Sequence of chain 1.A:
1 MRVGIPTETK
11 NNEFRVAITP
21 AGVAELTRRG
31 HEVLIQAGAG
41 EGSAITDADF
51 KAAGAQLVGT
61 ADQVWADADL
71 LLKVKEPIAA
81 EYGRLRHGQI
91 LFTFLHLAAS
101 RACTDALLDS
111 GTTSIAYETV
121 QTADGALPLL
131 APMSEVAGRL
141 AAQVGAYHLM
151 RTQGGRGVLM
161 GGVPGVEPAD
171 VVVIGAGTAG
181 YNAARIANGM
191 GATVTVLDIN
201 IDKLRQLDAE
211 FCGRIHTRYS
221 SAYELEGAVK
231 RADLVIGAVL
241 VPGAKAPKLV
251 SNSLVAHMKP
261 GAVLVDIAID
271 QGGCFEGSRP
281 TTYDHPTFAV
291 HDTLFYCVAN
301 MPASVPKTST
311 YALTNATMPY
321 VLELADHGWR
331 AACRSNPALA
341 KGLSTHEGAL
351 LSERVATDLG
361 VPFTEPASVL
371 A

Binding-site contacts:
Ligand atom O2' contacts residue ASP198 of chain 1.A at 2.6 Å (salt-bridge).
Ligand atom N7 contacts residue VAL239 of chain 1.A at 4.0 Å.
Ligand atom N7 contacts residue ILE199 of chain 1.A at 4.0 Å.
Ligand atom C4 contacts residue ASP198 of chain 1.A at 4.0 Å.
Ligand atom O3' contacts residue ASP198 of chain 1.A at 2.7 Å (salt-bridge).
Ligand atom C2' contacts residue ASP198 of chain 1.A at 3.4 Å.
Ligand atom CZ contacts residue SER220 of chain 1.A at 3.5 Å.
Ligand atom O2' contacts residue ILE199 of chain 1.A at 3.8 Å.
Ligand atom O2' contacts residue ASN200 of chain 1.A at 3.9 Å.
Ligand atom O3' contacts residue GLY177 of chain 1.A at 4.0 Å.
Ligand atom O3' contacts residue LYS203 of chain 1.A at 3.0 Å (salt-bridge).
Ligand atom C5' contacts residue ALA238 of chain 1.A at 3.9 Å (hydrophobic).
Ligand atom C3' contacts residue ASP198 of chain 1.A at 3.5 Å.
Ligand atom C2 contacts residue ILE199 of chain 1.A at 4.0 Å (hydrophobic).
Ligand atom O5' contacts residue VAL239 of chain 1.A at 3.8 Å.
Ligand atom N1 contacts residue SER220 of chain 1.A at 2.9 Å (h-bond).
Ligand atom O4' contacts residue VAL239 of chain 1.A at 3.5 Å.
Ligand atom C1' contacts residue ASP198 of chain 1.A at 3.4 Å.
Ligand atom N9 contacts residue VAL239 of chain 1.A at 3.8 Å.
Ligand atom N3 contacts residue ASP198 of chain 1.A at 3.5 Å.
Ligand atom N6 contacts residue LEU249 of chain 1.A at 3.4 Å.
Ligand atom C5' contacts residue GOL1 of chain 1.C at 3.7 Å.
Ligand atom O5' contacts residue LEU240 of chain 1.A at 3.1 Å (h-bond).
Ligand atom C4 contacts residue VAL239 of chain 1.A at 3.7 Å (hydrophobic).
Ligand atom C2 contacts residue ASP198 of chain 1.A at 3.5 Å.
Ligand atom C8 contacts residue VAL239 of chain 1.A at 3.6 Å (hydrophobic).
Ligand atom CZ contacts residue LEU249 of chain 1.A at 3.9 Å (hydrophobic).
Ligand atom O4' contacts residue GLY175 of chain 1.A at 4.0 Å.
Ligand atom C6 contacts residue ILE199 of chain 1.A at 4.0 Å (hydrophobic).
Ligand atom C6 contacts residue SER220 of chain 1.A at 4.0 Å.
Ligand atom C4' contacts residue ASP198 of chain 1.A at 3.6 Å.
Ligand atom N3 contacts residue LEU197 of chain 1.A at 3.8 Å.
Ligand atom C2 contacts residue LEU197 of chain 1.A at 3.6 Å (hydrophobic).
Ligand atom N3 contacts residue VAL239 of chain 1.A at 3.8 Å.
Ligand atom C3' contacts residue LYS203 of chain 1.A at 3.7 Å.
Ligand atom C2 contacts residue ILE174 of chain 1.A at 4.0 Å (hydrophobic).
Ligand atom C2 contacts residue SER220 of chain 1.A at 3.3 Å.
Ligand atom C6 contacts residue LEU249 of chain 1.A at 3.8 Å (hydrophobic).
Ligand atom N3 contacts residue ILE199 of chain 1.A at 3.8 Å.
Ligand atom N9 contacts residue ASP198 of chain 1.A at 4.0 Å.

This small molecule binds to this protein.
Small molecule (SMILES): CNc1ncnc2c1ncn2[C@@H]1O[C@H](CO)[C@@H](O)[C@H]1O